Sequence of chain 8.C:
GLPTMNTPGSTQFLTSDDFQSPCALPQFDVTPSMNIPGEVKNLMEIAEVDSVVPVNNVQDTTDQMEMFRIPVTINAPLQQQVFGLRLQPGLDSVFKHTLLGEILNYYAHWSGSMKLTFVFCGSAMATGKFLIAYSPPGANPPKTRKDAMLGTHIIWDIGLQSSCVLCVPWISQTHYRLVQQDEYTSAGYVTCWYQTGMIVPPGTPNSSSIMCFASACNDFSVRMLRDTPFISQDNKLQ

Sequence of chain 7.A:
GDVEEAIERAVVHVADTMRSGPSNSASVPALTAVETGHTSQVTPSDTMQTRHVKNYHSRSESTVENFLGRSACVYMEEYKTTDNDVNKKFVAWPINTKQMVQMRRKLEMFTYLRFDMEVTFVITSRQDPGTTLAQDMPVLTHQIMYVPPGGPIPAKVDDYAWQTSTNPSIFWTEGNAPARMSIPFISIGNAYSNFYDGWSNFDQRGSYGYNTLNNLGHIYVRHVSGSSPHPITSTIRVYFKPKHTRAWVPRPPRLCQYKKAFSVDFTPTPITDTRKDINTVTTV

Binding-site contacts:
Ligand atom C5A contacts residue ILE144 of chain 7.A at 3.7 Å (hydrophobic).
Ligand atom N2 contacts residue W711 of chain 7.F at 2.9 Å.
Ligand atom C4A contacts residue MET181 of chain 7.A at 3.6 Å (hydrophobic).
Ligand atom O1B contacts residue ILE95 of chain 7.A at 3.6 Å.
Ligand atom C5B contacts residue ILE183 of chain 7.A at 3.7 Å (hydrophobic).
Ligand atom C5B contacts residue TYR146 of chain 7.A at 3.4 Å (hydrophobic).
Ligand atom C3C contacts residue LEU216 of chain 7.A at 3.7 Å (hydrophobic).
Ligand atom C4B contacts residue ILE183 of chain 7.A at 4.0 Å (hydrophobic).
Ligand atom C4A contacts residue ALA24 of chain 7.C at 4.0 Å (hydrophobic).
Ligand atom C1C contacts residue THR97 of chain 7.A at 3.9 Å.
Ligand atom C4 contacts residue TYR192 of chain 7.A at 3.5 Å (hydrophobic).
Ligand atom C1B contacts residue ILE183 of chain 7.A at 4.0 Å (hydrophobic).
Ligand atom C3B contacts residue ILE219 of chain 7.A at 3.8 Å (hydrophobic).
Ligand atom O1A contacts residue PHE121 of chain 7.A at 4.0 Å.
Ligand atom C2C contacts residue THR97 of chain 7.A at 3.9 Å.
Ligand atom C5A contacts residue PRO168 of chain 7.A at 4.0 Å (hydrophobic).
Ligand atom C2A contacts residue MET181 of chain 7.A at 3.7 Å (hydrophobic).
Ligand atom C4A contacts residue LEU14 of chain 8.C at 4.0 Å (hydrophobic).
Ligand atom C31 contacts residue ASN214 of chain 7.A at 3.3 Å.
Ligand atom N3A contacts residue MET181 of chain 7.A at 3.3 Å.
Ligand atom N2 contacts residue THR97 of chain 7.A at 3.7 Å.
Ligand atom C2B contacts residue ILE219 of chain 7.A at 3.8 Å (hydrophobic).
Ligand atom C6B contacts residue ILE183 of chain 7.A at 3.6 Å (hydrophobic).
Ligand atom N3A contacts residue ALA24 of chain 7.C at 3.8 Å.
Ligand atom N3A contacts residue TYR146 of chain 7.A at 4.0 Å.
Ligand atom C1C contacts residue PHE115 of chain 7.A at 3.9 Å (hydrophobic).
Ligand atom C3 contacts residue W711 of chain 7.F at 3.3 Å.
Ligand atom C4A contacts residue ILE170 of chain 7.A at 3.9 Å (hydrophobic).
Ligand atom O1 contacts residue THR97 of chain 7.A at 3.4 Å (h-bond).
Ligand atom C4B contacts residue TYR146 of chain 7.A at 3.7 Å (hydrophobic).
Ligand atom C4C contacts residue MET117 of chain 7.A at 3.9 Å (hydrophobic).
Ligand atom C2A contacts residue TYR146 of chain 7.A at 3.7 Å (hydrophobic).
Ligand atom C31 contacts residue W711 of chain 7.F at 3.0 Å.
Ligand atom C6C contacts residue ILE186 of chain 7.A at 3.9 Å (hydrophobic).
Ligand atom C2C contacts residue LEU216 of chain 7.A at 3.7 Å (hydrophobic).
Ligand atom C31 contacts residue LEU216 of chain 7.A at 3.4 Å (hydrophobic).
Ligand atom C5A contacts residue ILE170 of chain 7.A at 3.8 Å (hydrophobic).
Ligand atom C6B contacts residue TYR146 of chain 7.A at 3.8 Å (hydrophobic).
Ligand atom C3C contacts residue TYR192 of chain 7.A at 4.0 Å (hydrophobic).
Ligand atom O1 contacts residue W711 of chain 7.F at 3.7 Å.

A protein and the small-molecule ligand that binds it are described below.
Small molecule (SMILES): Cc1cc(CCCCCCCOc2ccc(C3=NCCO3)cc2)on1

Sequence of chain 7.C:
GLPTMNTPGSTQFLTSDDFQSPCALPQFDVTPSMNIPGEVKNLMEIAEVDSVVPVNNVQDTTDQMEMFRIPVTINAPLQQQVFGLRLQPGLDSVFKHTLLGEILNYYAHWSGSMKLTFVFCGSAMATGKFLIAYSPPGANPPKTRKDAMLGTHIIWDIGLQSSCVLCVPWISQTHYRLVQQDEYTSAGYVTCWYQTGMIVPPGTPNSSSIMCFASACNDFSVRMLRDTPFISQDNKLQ